Sequence of chain 1.A:
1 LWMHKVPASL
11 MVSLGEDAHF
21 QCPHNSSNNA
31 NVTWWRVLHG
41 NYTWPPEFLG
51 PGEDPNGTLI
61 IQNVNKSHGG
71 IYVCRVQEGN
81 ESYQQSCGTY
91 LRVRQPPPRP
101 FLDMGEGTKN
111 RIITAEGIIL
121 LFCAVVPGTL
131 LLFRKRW

The protein below binds the small molecule below.
Small molecule (SMILES): CC(=O)N[C@@H]1[C@@H](O)[C@H](O)[C@@H](CO)O[C@H]1O

Sequence of chain 1.B:
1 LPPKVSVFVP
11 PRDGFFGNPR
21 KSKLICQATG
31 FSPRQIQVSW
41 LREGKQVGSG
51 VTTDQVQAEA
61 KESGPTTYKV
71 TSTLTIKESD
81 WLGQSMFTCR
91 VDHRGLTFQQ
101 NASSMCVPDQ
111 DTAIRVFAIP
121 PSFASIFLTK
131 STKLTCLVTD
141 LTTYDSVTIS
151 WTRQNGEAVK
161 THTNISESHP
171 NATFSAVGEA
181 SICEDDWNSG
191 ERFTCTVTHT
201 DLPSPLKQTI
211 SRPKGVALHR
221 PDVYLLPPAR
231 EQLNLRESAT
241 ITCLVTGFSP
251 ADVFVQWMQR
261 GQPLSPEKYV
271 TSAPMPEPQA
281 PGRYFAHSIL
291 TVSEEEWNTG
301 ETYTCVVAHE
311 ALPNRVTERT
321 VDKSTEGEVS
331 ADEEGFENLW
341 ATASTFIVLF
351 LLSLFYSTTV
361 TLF

Binding-site contacts:
Ligand atom C2 contacts residue ASN41 of chain 1.A at 2.5 Å.
Ligand atom N2 contacts residue ASN41 of chain 1.A at 2.9 Å (h-bond).
Ligand atom C2 contacts residue GLN262 of chain 1.B at 4.3 Å.
Ligand atom C7 contacts residue ASN41 of chain 1.A at 4.1 Å.
Ligand atom C1 contacts residue GLN262 of chain 1.B at 3.2 Å.
Ligand atom O5 contacts residue GLN262 of chain 1.B at 3.8 Å.
Ligand atom C1 contacts residue ASN41 of chain 1.A at 1.4 Å.
Ligand atom C3 contacts residue ASN41 of chain 1.A at 3.8 Å.
Ligand atom C4 contacts residue ASN41 of chain 1.A at 4.3 Å.
Ligand atom N2 contacts residue GLN262 of chain 1.B at 4.3 Å.
Ligand atom C8 contacts residue PRO263 of chain 1.B at 3.8 Å (hydrophobic).
Ligand atom O5 contacts residue ASN41 of chain 1.A at 2.4 Å (h-bond).
Ligand atom C5 contacts residue ASN41 of chain 1.A at 3.7 Å.